Sequence of chain 1.D:
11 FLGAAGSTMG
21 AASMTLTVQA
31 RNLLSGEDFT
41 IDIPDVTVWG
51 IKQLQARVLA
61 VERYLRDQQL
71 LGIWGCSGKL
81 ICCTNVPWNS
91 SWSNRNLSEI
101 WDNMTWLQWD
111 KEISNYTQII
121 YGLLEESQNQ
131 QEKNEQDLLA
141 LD

Sequence of chain 1.F:
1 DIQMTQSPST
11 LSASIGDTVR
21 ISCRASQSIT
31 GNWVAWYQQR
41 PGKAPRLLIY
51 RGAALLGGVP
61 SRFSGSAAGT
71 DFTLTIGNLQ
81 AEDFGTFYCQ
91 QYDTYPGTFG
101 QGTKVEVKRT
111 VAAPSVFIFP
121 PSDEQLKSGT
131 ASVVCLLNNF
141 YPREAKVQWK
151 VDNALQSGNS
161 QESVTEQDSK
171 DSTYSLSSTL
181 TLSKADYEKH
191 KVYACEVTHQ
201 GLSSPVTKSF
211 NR

A small-molecule ligand and the protein it binds are described below.
Small molecule (SMILES): CC(=O)N[C@H]1[C@H](O[C@H]2[C@H](O)[C@@H](NC(C)=O)CO[C@@H]2CO)O[C@H](CO)[C@@H](O[C@@H]2O[C@H](CO[C@H]3O[C@H](CO)[C@@H](O)[C@H](O)[C@@H]3O)[C@@H](O)[C@H](O)[C@@H]2O)[C@@H]1O

Binding-site contacts:
Ligand atom O5 contacts residue ASN115 of chain 1.D at 2.2 Å (h-bond).
Ligand atom C1 contacts residue ARG51 of chain 1.F at 4.1 Å.
Ligand atom C5 contacts residue LEU55 of chain 1.F at 4.1 Å (hydrophobic).
Ligand atom N2 contacts residue ASN32 of chain 1.F at 4.3 Å.
Ligand atom C5 contacts residue ASN115 of chain 1.D at 3.6 Å.
Ligand atom C6 contacts residue ARG51 of chain 1.F at 4.2 Å.
Ligand atom O5 contacts residue SER114 of chain 1.D at 4.3 Å.
Ligand atom C2 contacts residue TYR50 of chain 1.F at 4.4 Å (hydrophobic).
Ligand atom C2 contacts residue ASN115 of chain 1.D at 2.5 Å.
Ligand atom C1 contacts residue ASN115 of chain 1.D at 1.4 Å.
Ligand atom O5 contacts residue ARG51 of chain 1.F at 3.9 Å.
Ligand atom N2 contacts residue ASN115 of chain 1.D at 3.0 Å (h-bond).
Ligand atom N2 contacts residue TYR50 of chain 1.F at 3.8 Å.
Ligand atom C4 contacts residue ASN115 of chain 1.D at 4.2 Å.
Ligand atom O6 contacts residue ALA53 of chain 1.F at 4.3 Å.
Ligand atom O3 contacts residue ALA54 of chain 1.F at 3.7 Å.
Ligand atom C7 contacts residue ASN32 of chain 1.F at 4.3 Å.
Ligand atom C8 contacts residue ALA53 of chain 1.F at 3.4 Å (hydrophobic).
Ligand atom C8 contacts residue ASN115 of chain 1.D at 4.2 Å.
Ligand atom C8 contacts residue ARG51 of chain 1.F at 4.2 Å.
Ligand atom C5 contacts residue ARG51 of chain 1.F at 3.9 Å.
Ligand atom O7 contacts residue ASN115 of chain 1.D at 4.1 Å.
Ligand atom C3 contacts residue ASN115 of chain 1.D at 3.8 Å.
Ligand atom N2 contacts residue ARG51 of chain 1.F at 3.8 Å.
Ligand atom C8 contacts residue ASN32 of chain 1.F at 3.7 Å.
Ligand atom O4 contacts residue ALA54 of chain 1.F at 3.4 Å.
Ligand atom C4 contacts residue ALA54 of chain 1.F at 4.3 Å (hydrophobic).
Ligand atom C1 contacts residue ALA54 of chain 1.F at 3.9 Å (hydrophobic).
Ligand atom O3 contacts residue ALA53 of chain 1.F at 3.6 Å.
Ligand atom C8 contacts residue ALA67 of chain 1.F at 4.4 Å (hydrophobic).
Ligand atom C7 contacts residue ALA53 of chain 1.F at 3.5 Å (hydrophobic).
Ligand atom N2 contacts residue ALA54 of chain 1.F at 4.4 Å.
Ligand atom C2 contacts residue ALA54 of chain 1.F at 3.8 Å (hydrophobic).
Ligand atom C6 contacts residue ALA53 of chain 1.F at 4.2 Å (hydrophobic).
Ligand atom O7 contacts residue ALA53 of chain 1.F at 3.8 Å.
Ligand atom C7 contacts residue ASN115 of chain 1.D at 3.8 Å.
Ligand atom O5 contacts residue ALA54 of chain 1.F at 3.9 Å.
Ligand atom C3 contacts residue ALA54 of chain 1.F at 4.1 Å (hydrophobic).
Ligand atom C6 contacts residue LEU55 of chain 1.F at 4.2 Å (hydrophobic).
Ligand atom N2 contacts residue ALA53 of chain 1.F at 4.0 Å.